Sequence of chain 15.B:
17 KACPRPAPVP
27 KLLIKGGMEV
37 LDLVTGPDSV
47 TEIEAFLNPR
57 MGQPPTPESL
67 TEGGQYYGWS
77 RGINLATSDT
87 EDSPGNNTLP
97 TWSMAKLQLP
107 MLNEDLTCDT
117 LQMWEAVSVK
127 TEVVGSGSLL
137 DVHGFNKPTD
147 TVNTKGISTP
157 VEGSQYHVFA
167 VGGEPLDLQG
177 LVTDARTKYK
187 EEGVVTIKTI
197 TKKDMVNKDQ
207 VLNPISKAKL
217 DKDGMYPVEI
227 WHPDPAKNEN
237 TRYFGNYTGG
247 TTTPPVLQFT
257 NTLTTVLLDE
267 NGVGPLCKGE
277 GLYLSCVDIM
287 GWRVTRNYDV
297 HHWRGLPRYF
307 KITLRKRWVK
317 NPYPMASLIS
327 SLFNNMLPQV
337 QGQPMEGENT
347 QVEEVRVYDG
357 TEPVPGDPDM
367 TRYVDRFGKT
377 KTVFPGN

Binding-site contacts:
Ligand atom O4 contacts residue TYR72 of chain 15.A at 4.2 Å.
Ligand atom N5 contacts residue TYR72 of chain 15.A at 2.9 Å (h-bond).
Ligand atom O8 contacts residue ARG77 of chain 15.A at 3.3 Å (salt-bridge).
Ligand atom C2 contacts residue GLY78 of chain 15.A at 4.1 Å.
Ligand atom O6 contacts residue ASN93 of chain 15.A at 2.9 Å (h-bond).
Ligand atom C3 contacts residue VAL296 of chain 15.A at 3.4 Å (hydrophobic).
Ligand atom C11 contacts residue TYR72 of chain 15.A at 3.9 Å (hydrophobic).
Ligand atom C6 contacts residue TYR72 of chain 15.A at 3.9 Å (hydrophobic).
Ligand atom O4 contacts residue ASN80 of chain 15.A at 4.1 Å.
Ligand atom O1A contacts residue TYR72 of chain 15.A at 3.7 Å.
Ligand atom C1 contacts residue GLY78 of chain 15.A at 4.2 Å.
Ligand atom O1A contacts residue GLY78 of chain 15.A at 3.4 Å (h-bond).
Ligand atom O3 contacts residue GLY78 of chain 15.A at 3.6 Å.
Ligand atom O4 contacts residue VAL296 of chain 15.A at 3.7 Å.
Ligand atom C11 contacts residue ASP85 of chain 15.B at 3.5 Å.
Ligand atom C3 contacts residue GLY78 of chain 15.A at 3.7 Å.
Ligand atom O4 contacts residue GLY78 of chain 15.A at 3.3 Å.
Ligand atom O1B contacts residue TYR72 of chain 15.A at 4.1 Å.
Ligand atom O4 contacts residue THR291 of chain 15.A at 3.5 Å.
Ligand atom C4 contacts residue VAL296 of chain 15.A at 4.2 Å (hydrophobic).
Ligand atom C4 contacts residue TYR72 of chain 15.A at 3.7 Å (hydrophobic).
Ligand atom C6 contacts residue THR94 of chain 15.A at 3.9 Å.
Ligand atom O8 contacts residue TYR72 of chain 15.A at 3.9 Å.
Ligand atom C10 contacts residue TYR72 of chain 15.A at 3.8 Å (hydrophobic).
Ligand atom O10 contacts residue ASN293 of chain 15.A at 4.3 Å.
Ligand atom C4 contacts residue ARG77 of chain 15.A at 4.3 Å.
Ligand atom C3 contacts residue ARG77 of chain 15.A at 3.8 Å.
Ligand atom C4 contacts residue HIS298 of chain 15.A at 3.6 Å.
Ligand atom O4 contacts residue ILE79 of chain 15.A at 3.7 Å.
Ligand atom C4 contacts residue GLY78 of chain 15.A at 3.6 Å.
Ligand atom C1 contacts residue TYR72 of chain 15.A at 4.1 Å (hydrophobic).
Ligand atom O4 contacts residue HIS298 of chain 15.A at 2.7 Å (h-bond).
Ligand atom C3 contacts residue HIS298 of chain 15.A at 4.1 Å.
Ligand atom C5 contacts residue TYR72 of chain 15.A at 3.7 Å (hydrophobic).
Ligand atom C3 contacts residue GLY78 of chain 15.A at 4.2 Å.
Ligand atom O1B contacts residue ARG77 of chain 15.A at 3.0 Å (salt-bridge).
Ligand atom C1 contacts residue ARG77 of chain 15.A at 3.5 Å.
Ligand atom O1A contacts residue ARG77 of chain 15.A at 3.1 Å.
Ligand atom C5 contacts residue ASN93 of chain 15.A at 3.6 Å.
Ligand atom C6 contacts residue ASN93 of chain 15.A at 3.1 Å.

This small molecule binds to this protein.
Small molecule (SMILES): CC(=O)N[C@H]1[C@H]([C@H](O)[C@H](O)CO)O[C@@](O[C@H]2[C@@H](O)[C@@H](CO)O[C@@H](O[C@H]3[C@H](O)[C@@H](O)[C@H](O)O[C@@H]3CO)[C@@H]2O)(C(=O)O)C[C@@H]1O

Sequence of chain 15.A:
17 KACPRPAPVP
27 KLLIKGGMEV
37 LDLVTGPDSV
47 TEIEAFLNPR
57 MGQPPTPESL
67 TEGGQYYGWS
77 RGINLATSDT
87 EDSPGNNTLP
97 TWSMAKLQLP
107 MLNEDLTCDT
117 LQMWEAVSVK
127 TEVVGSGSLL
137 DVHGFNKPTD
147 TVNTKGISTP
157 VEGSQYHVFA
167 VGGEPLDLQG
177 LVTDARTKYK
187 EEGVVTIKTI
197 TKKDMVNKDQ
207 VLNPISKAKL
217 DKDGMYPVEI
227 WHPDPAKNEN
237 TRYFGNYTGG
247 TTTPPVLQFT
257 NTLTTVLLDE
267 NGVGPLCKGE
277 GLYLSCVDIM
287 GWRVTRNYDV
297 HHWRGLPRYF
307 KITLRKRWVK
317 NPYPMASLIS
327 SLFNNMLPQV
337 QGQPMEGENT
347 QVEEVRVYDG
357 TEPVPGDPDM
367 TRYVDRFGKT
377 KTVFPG